Sequence of chain 1.D:
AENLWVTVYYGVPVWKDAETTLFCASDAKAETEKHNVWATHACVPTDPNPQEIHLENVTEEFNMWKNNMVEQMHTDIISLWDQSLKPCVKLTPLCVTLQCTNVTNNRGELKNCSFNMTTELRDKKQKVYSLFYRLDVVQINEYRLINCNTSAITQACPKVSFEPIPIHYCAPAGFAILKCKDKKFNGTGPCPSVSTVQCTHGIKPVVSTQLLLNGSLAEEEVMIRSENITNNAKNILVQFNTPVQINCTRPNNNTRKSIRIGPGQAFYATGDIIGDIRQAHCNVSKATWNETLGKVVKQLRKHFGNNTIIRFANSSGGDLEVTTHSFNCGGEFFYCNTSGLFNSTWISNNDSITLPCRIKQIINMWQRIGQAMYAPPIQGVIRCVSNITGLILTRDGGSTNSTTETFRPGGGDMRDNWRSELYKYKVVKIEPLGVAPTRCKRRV

Binding-site contacts:
Ligand atom C6 contacts residue ILE164 of chain 1.D at 3.6 Å (hydrophobic).
Ligand atom C5 contacts residue ARG162 of chain 1.D at 4.2 Å.
Ligand atom C7 contacts residue ASN167 of chain 1.D at 3.4 Å.
Ligand atom O5 contacts residue ASN167 of chain 1.D at 2.4 Å (h-bond).
Ligand atom N2 contacts residue ASN167 of chain 1.D at 2.9 Å (h-bond).
Ligand atom C8 contacts residue ASN167 of chain 1.D at 3.5 Å.
Ligand atom C2 contacts residue ASN167 of chain 1.D at 2.5 Å.
Ligand atom C1 contacts residue ASN167 of chain 1.D at 1.4 Å.
Ligand atom O6 contacts residue ARG162 of chain 1.D at 3.3 Å (salt-bridge).
Ligand atom C1 contacts residue ARG162 of chain 1.D at 3.7 Å.
Ligand atom O5 contacts residue ILE164 of chain 1.D at 4.5 Å.
Ligand atom C1 contacts residue THR168 of chain 1.D at 4.0 Å.
Ligand atom C3 contacts residue ASN167 of chain 1.D at 3.8 Å.
Ligand atom C4 contacts residue ASN167 of chain 1.D at 4.2 Å.
Ligand atom C6 contacts residue ARG162 of chain 1.D at 4.2 Å.
Ligand atom C5 contacts residue ASN167 of chain 1.D at 3.7 Å.
Ligand atom O6 contacts residue VAL144 of chain 1.D at 3.4 Å.
Ligand atom C5 contacts residue ILE164 of chain 1.D at 4.2 Å (hydrophobic).
Ligand atom O5 contacts residue ARG162 of chain 1.D at 3.0 Å (salt-bridge).
Ligand atom O6 contacts residue ILE164 of chain 1.D at 4.3 Å.
Ligand atom O7 contacts residue ASN167 of chain 1.D at 4.3 Å.
Ligand atom C6 contacts residue VAL144 of chain 1.D at 4.2 Å (hydrophobic).

This small molecule binds to this protein.
Small molecule (SMILES): CC(=O)N[C@H]1[C@H](O[C@H]2[C@H](O)[C@@H](NC(C)=O)CO[C@@H]2CO)O[C@H](CO)[C@@H](O)[C@@H]1O